This small molecule binds to this protein.
Small molecule (SMILES): CC(=O)N[C@@H]1[C@@H](O)[C@H](O)[C@@H](CO)O[C@H]1O

Binding-site contacts:
Ligand atom C2 contacts residue ASN138 of chain 1.A at 2.4 Å.
Ligand atom C4 contacts residue ASN138 of chain 1.A at 4.2 Å.
Ligand atom C7 contacts residue ASN138 of chain 1.A at 3.2 Å.
Ligand atom O5 contacts residue GLY149 of chain 1.A at 4.4 Å.
Ligand atom C3 contacts residue ASN138 of chain 1.A at 3.8 Å.
Ligand atom C8 contacts residue THR137 of chain 1.A at 3.4 Å.
Ligand atom C5 contacts residue ASN138 of chain 1.A at 3.7 Å.
Ligand atom O7 contacts residue ASN138 of chain 1.A at 3.3 Å (h-bond).
Ligand atom N2 contacts residue ASN138 of chain 1.A at 2.8 Å (h-bond).
Ligand atom O5 contacts residue ASN138 of chain 1.A at 2.4 Å (h-bond).
Ligand atom C8 contacts residue ASN138 of chain 1.A at 3.9 Å.
Ligand atom C1 contacts residue ASN138 of chain 1.A at 1.5 Å.

Sequence of chain 1.A:
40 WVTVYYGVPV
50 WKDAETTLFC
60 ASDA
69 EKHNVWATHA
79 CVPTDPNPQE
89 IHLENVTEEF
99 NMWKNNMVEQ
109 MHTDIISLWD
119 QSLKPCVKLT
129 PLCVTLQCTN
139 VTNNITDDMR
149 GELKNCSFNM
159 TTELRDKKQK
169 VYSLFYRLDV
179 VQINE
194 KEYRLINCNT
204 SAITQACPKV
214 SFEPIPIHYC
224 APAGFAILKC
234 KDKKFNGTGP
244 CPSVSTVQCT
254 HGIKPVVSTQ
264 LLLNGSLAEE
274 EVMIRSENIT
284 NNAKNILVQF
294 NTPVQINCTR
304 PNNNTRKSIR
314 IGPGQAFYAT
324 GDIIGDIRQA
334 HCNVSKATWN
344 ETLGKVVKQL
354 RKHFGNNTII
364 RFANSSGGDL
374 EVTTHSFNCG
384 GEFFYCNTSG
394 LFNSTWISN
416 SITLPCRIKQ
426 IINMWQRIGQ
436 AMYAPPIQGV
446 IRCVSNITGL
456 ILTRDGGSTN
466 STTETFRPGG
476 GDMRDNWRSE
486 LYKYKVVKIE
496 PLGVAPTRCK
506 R